Binding-site contacts:
Ligand atom O7 contacts residue ASN118 of chain 1.C at 4.4 Å.
Ligand atom C8 contacts residue TRP168 of chain 1.C at 3.8 Å (hydrophobic).
Ligand atom O7 contacts residue VAL117 of chain 1.C at 4.5 Å.
Ligand atom O3 contacts residue ASP4 of chain 1.D at 4.0 Å.
Ligand atom O3 contacts residue TRP168 of chain 1.C at 3.4 Å (h-bond).
Ligand atom C7 contacts residue GLU166 of chain 1.C at 4.2 Å.
Ligand atom C8 contacts residue HIS167 of chain 1.C at 4.4 Å.
Ligand atom C2 contacts residue ASN118 of chain 1.C at 2.4 Å.
Ligand atom O7 contacts residue VAL116 of chain 1.C at 4.2 Å.
Ligand atom C5 contacts residue ASN118 of chain 1.C at 3.7 Å.
Ligand atom C3 contacts residue ASN118 of chain 1.C at 3.8 Å.
Ligand atom C8 contacts residue GLU166 of chain 1.C at 3.9 Å.
Ligand atom O5 contacts residue ASN118 of chain 1.C at 2.4 Å (h-bond).
Ligand atom O7 contacts residue GLU166 of chain 1.C at 3.8 Å.
Ligand atom C1 contacts residue ASN118 of chain 1.C at 1.4 Å.
Ligand atom C4 contacts residue ASN118 of chain 1.C at 4.2 Å.
Ligand atom N2 contacts residue ASN118 of chain 1.C at 2.9 Å (h-bond).
Ligand atom N2 contacts residue TRP168 of chain 1.C at 3.8 Å.
Ligand atom C7 contacts residue ASN118 of chain 1.C at 3.5 Å.
Ligand atom O7 contacts residue TRP168 of chain 1.C at 3.4 Å (h-bond).
Ligand atom O7 contacts residue HIS167 of chain 1.C at 4.0 Å.
Ligand atom C7 contacts residue TRP168 of chain 1.C at 3.4 Å (hydrophobic).
Ligand atom C8 contacts residue ASN118 of chain 1.C at 3.6 Å.
Ligand atom C3 contacts residue TRP168 of chain 1.C at 4.5 Å (hydrophobic).

Sequence of chain 1.C:
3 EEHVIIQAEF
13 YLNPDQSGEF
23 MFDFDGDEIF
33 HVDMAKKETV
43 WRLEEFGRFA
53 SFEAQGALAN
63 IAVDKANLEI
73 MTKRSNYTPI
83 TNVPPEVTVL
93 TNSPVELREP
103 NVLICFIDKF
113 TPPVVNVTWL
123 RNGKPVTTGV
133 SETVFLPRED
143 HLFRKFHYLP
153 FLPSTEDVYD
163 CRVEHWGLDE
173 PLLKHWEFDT

Sequence of chain 1.D:
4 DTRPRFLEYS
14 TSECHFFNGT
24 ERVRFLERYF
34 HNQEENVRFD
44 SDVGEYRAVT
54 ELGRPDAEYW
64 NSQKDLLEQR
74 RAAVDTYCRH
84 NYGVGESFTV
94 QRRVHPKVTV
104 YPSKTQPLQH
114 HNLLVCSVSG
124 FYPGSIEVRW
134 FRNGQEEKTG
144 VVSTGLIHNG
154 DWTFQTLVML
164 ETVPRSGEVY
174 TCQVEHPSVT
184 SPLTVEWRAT

This small molecule binds to this protein.
Small molecule (SMILES): CC(=O)N[C@@H]1[C@@H](O)[C@H](O)[C@@H](CO)O[C@H]1O